Sequence of chain 1.A:
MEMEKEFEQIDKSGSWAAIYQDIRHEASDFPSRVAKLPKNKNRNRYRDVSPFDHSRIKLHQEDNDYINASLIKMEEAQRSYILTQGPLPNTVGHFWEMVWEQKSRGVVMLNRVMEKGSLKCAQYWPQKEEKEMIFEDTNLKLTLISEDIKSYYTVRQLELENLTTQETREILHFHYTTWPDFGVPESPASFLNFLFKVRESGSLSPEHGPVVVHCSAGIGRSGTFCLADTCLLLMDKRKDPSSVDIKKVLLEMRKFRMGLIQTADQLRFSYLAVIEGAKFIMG

Binding-site contacts:
Ligand atom CAF contacts residue GLU252 of chain 1.A at 4.0 Å.
Ligand atom CAA contacts residue LEU234 of chain 1.A at 4.4 Å (hydrophobic).
Ligand atom FAG contacts residue GLU252 of chain 1.A at 3.3 Å.
Ligand atom CAF contacts residue MET74 of chain 1.A at 4.3 Å (hydrophobic).
Ligand atom NAD contacts residue MET74 of chain 1.A at 4.0 Å.
Ligand atom CAC contacts residue LEU234 of chain 1.A at 3.8 Å (hydrophobic).
Ligand atom CAC contacts residue MET74 of chain 1.A at 4.2 Å (hydrophobic).
Ligand atom NAD contacts residue THR230 of chain 1.A at 4.4 Å.
Ligand atom NAD contacts residue GLU76 of chain 1.A at 3.6 Å.
Ligand atom CAI contacts residue LYS248 of chain 1.A at 3.8 Å.
Ligand atom NAD contacts residue ALA77 of chain 1.A at 3.5 Å (h-bond).
Ligand atom CAF contacts residue VAL249 of chain 1.A at 4.0 Å (hydrophobic).
Ligand atom NAD contacts residue GLU75 of chain 1.A at 4.4 Å.
Ligand atom CAE contacts residue ARG238 of chain 1.A at 3.5 Å.
Ligand atom CAB contacts residue LEU234 of chain 1.A at 4.2 Å (hydrophobic).
Ligand atom CAA contacts residue GLU76 of chain 1.A at 3.1 Å.
Ligand atom FAG contacts residue MET74 of chain 1.A at 3.2 Å.
Ligand atom CAI contacts residue VAL249 of chain 1.A at 3.9 Å (hydrophobic).
Ligand atom CAA contacts residue ARG238 of chain 1.A at 3.6 Å.
Ligand atom FAG contacts residue LYS248 of chain 1.A at 4.5 Å.
Ligand atom FAG contacts residue VAL249 of chain 1.A at 3.6 Å.
Ligand atom CAC contacts residue GLU76 of chain 1.A at 3.8 Å.
Ligand atom NAD contacts residue LEU234 of chain 1.A at 3.9 Å.
Ligand atom CAC contacts residue ALA77 of chain 1.A at 4.5 Å (hydrophobic).
Ligand atom OAJ contacts residue LYS248 of chain 1.A at 3.8 Å.
Ligand atom CAI contacts residue GLU252 of chain 1.A at 4.0 Å.
Ligand atom CAB contacts residue GLU76 of chain 1.A at 4.1 Å.
Ligand atom CAE contacts residue GLU76 of chain 1.A at 3.7 Å.

A protein and the small-molecule ligand that binds it are described below.
Small molecule (SMILES): N#Cc1ccc(O)cc1F